Sequence of chain 1.B:
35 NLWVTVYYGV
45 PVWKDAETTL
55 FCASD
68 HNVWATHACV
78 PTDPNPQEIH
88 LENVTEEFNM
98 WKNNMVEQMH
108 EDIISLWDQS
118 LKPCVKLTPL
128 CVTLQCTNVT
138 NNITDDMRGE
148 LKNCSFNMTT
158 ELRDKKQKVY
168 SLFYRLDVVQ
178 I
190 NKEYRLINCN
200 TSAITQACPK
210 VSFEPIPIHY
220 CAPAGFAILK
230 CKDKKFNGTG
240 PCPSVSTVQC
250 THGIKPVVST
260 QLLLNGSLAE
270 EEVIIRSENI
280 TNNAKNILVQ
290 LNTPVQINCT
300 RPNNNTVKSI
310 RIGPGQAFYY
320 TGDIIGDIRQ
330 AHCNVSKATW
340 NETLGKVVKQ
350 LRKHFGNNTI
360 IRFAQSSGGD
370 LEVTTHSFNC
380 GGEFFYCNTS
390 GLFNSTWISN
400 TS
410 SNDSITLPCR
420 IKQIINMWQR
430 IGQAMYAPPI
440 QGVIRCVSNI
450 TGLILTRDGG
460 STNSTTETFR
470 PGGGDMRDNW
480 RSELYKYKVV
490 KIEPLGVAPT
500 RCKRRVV

Binding-site contacts:
Ligand atom O5 contacts residue SER389 of chain 1.B at 3.6 Å.
Ligand atom C8 contacts residue LEU370 of chain 1.B at 4.3 Å (hydrophobic).
Ligand atom C1 contacts residue ASN387 of chain 1.B at 1.5 Å.
Ligand atom C4 contacts residue GLN364 of chain 1.B at 4.3 Å.
Ligand atom O7 contacts residue ASN387 of chain 1.B at 3.1 Å (h-bond).
Ligand atom C8 contacts residue ASN387 of chain 1.B at 4.5 Å.
Ligand atom C7 contacts residue THR374 of chain 1.B at 4.2 Å.
Ligand atom C1 contacts residue GLN364 of chain 1.B at 4.5 Å.
Ligand atom C7 contacts residue ASN387 of chain 1.B at 3.3 Å.
Ligand atom O5 contacts residue GLN364 of chain 1.B at 4.0 Å.
Ligand atom C6 contacts residue SER389 of chain 1.B at 3.8 Å.
Ligand atom O4 contacts residue GLN364 of chain 1.B at 3.6 Å (h-bond).
Ligand atom C7 contacts residue NAG1 of chain 1.T at 4.5 Å.
Ligand atom C5 contacts residue GLN364 of chain 1.B at 4.4 Å.
Ligand atom C8 contacts residue THR374 of chain 1.B at 3.3 Å.
Ligand atom C5 contacts residue ASN387 of chain 1.B at 3.8 Å.
Ligand atom C3 contacts residue GLN364 of chain 1.B at 4.2 Å.
Ligand atom C8 contacts residue THR373 of chain 1.B at 3.3 Å.
Ligand atom C6 contacts residue NAG1 of chain 1.T at 4.0 Å.
Ligand atom C2 contacts residue ASN387 of chain 1.B at 2.6 Å.
Ligand atom C3 contacts residue ASN387 of chain 1.B at 3.9 Å.
Ligand atom O5 contacts residue ASN387 of chain 1.B at 2.4 Å (h-bond).
Ligand atom C5 contacts residue SER389 of chain 1.B at 3.8 Å.
Ligand atom C4 contacts residue ASN387 of chain 1.B at 4.4 Å.
Ligand atom O7 contacts residue NAG1 of chain 1.T at 4.3 Å.
Ligand atom N2 contacts residue ASN387 of chain 1.B at 3.1 Å (h-bond).
Ligand atom C1 contacts residue SER389 of chain 1.B at 4.2 Å.
Ligand atom O6 contacts residue GLN364 of chain 1.B at 3.6 Å (h-bond).
Ligand atom O7 contacts residue THR374 of chain 1.B at 4.5 Å.

The small molecule below binds the protein below.
Small molecule (SMILES): CC(=O)N[C@H]1[C@H](O[C@H]2[C@H](O)[C@@H](NC(C)=O)CO[C@@H]2CO)O[C@H](CO)[C@@H](O)[C@@H]1O